A protein and the small-molecule ligand that binds it are described below.
Small molecule (SMILES): CC(=O)N[C@@H]1[C@@H](O)[C@H](O)[C@@H](CO)O[C@H]1O

Sequence of chain 1.C:
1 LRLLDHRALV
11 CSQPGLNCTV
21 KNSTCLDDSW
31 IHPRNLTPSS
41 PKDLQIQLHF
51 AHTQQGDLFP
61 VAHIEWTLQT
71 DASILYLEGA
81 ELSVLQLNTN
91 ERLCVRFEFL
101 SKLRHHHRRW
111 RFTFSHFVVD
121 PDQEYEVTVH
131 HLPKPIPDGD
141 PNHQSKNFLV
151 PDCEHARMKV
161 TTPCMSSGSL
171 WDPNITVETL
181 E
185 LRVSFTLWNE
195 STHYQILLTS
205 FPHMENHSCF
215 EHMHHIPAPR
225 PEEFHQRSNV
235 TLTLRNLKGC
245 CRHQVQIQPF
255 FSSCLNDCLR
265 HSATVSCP

Binding-site contacts:
Ligand atom C5 contacts residue ASN193 of chain 1.C at 3.7 Å.
Ligand atom N2 contacts residue ASN193 of chain 1.C at 2.9 Å (h-bond).
Ligand atom O5 contacts residue TRP192 of chain 1.C at 4.2 Å.
Ligand atom C5 contacts residue TRP192 of chain 1.C at 4.3 Å (hydrophobic).
Ligand atom C6 contacts residue TRP192 of chain 1.C at 4.2 Å (hydrophobic).
Ligand atom C1 contacts residue HIS229 of chain 1.C at 4.5 Å.
Ligand atom C1 contacts residue ASN193 of chain 1.C at 1.4 Å.
Ligand atom C2 contacts residue ASN193 of chain 1.C at 2.4 Å.
Ligand atom O6 contacts residue TRP192 of chain 1.C at 3.3 Å.
Ligand atom C8 contacts residue ASN193 of chain 1.C at 4.5 Å.
Ligand atom C1 contacts residue TRP192 of chain 1.C at 4.5 Å (hydrophobic).
Ligand atom C4 contacts residue ASN193 of chain 1.C at 4.2 Å.
Ligand atom O7 contacts residue ASN193 of chain 1.C at 4.0 Å.
Ligand atom O5 contacts residue HIS229 of chain 1.C at 4.1 Å.
Ligand atom C7 contacts residue ASN193 of chain 1.C at 3.6 Å.
Ligand atom O6 contacts residue HIS229 of chain 1.C at 4.2 Å.
Ligand atom C3 contacts residue ASN193 of chain 1.C at 3.8 Å.
Ligand atom O5 contacts residue ASN193 of chain 1.C at 2.4 Å (h-bond).